The small molecule below binds the protein below.
Small molecule (SMILES): Nc1ncnc2c1ncn2[C@@H]1O[C@H](COP(=O)(O)OP(=O)(O)OC[C@H]2O[C@H](O)[C@H](O)[C@@H]2O)[C@@H](O)[C@H]1O

Binding-site contacts:
Ligand atom O1B contacts residue PHE200 of chain 1.A at 3.2 Å (h-bond).
Ligand atom O1B contacts residue GLY198 of chain 1.A at 2.9 Å (h-bond).
Ligand atom O3A contacts residue PHE65 of chain 1.A at 3.5 Å.
Ligand atom N6 contacts residue ASP85 of chain 1.A at 2.9 Å (salt-bridge).
Ligand atom O1B contacts residue GLY196 of chain 1.A at 3.1 Å.
Ligand atom C2 contacts residue ALA229 of chain 1.A at 3.5 Å (hydrophobic).
Ligand atom O2B contacts residue PHE65 of chain 1.A at 3.4 Å.
Ligand atom O1B contacts residue CYS197 of chain 1.A at 3.2 Å (h-bond).
Ligand atom O2D contacts residue GLU83 of chain 1.A at 2.8 Å (salt-bridge).
Ligand atom C2' contacts residue LEU231 of chain 1.A at 3.1 Å (hydrophobic).
Ligand atom C6 contacts residue GLN82 of chain 1.A at 3.6 Å.
Ligand atom O4' contacts residue PHE65 of chain 1.A at 3.5 Å.
Ligand atom O2A contacts residue GLN82 of chain 1.A at 2.8 Å (h-bond).
Ligand atom C5' contacts residue GLY198 of chain 1.A at 3.4 Å.
Ligand atom C1' contacts residue LEU231 of chain 1.A at 3.4 Å (hydrophobic).
Ligand atom O3D contacts residue SER67 of chain 1.A at 3.2 Å.
Ligand atom N7 contacts residue GLN82 of chain 1.A at 3.5 Å (h-bond).
Ligand atom O2A contacts residue ALA81 of chain 1.A at 3.1 Å.
Ligand atom C4' contacts residue ALA194 of chain 1.A at 3.6 Å (hydrophobic).
Ligand atom N3 contacts residue LEU231 of chain 1.A at 3.4 Å (h-bond).
Ligand atom C4D contacts residue PHE200 of chain 1.A at 3.5 Å (hydrophobic).
Ligand atom O1A contacts residue GLY198 of chain 1.A at 3.2 Å.
Ligand atom O5' contacts residue PHE65 of chain 1.A at 3.6 Å.
Ligand atom N1 contacts residue THR45 of chain 1.A at 3.5 Å.
Ligand atom N3 contacts residue ALA229 of chain 1.A at 3.6 Å (h-bond).
Ligand atom C5' contacts residue ALA194 of chain 1.A at 3.5 Å (hydrophobic).
Ligand atom N1 contacts residue THR46 of chain 1.A at 3.1 Å (h-bond).
Ligand atom O2B contacts residue GLY196 of chain 1.A at 2.8 Å (h-bond).
Ligand atom C5D contacts residue PHE65 of chain 1.A at 3.6 Å (hydrophobic).
Ligand atom C5 contacts residue GLN82 of chain 1.A at 3.5 Å.
Ligand atom O2D contacts residue GLY73 of chain 1.A at 3.0 Å.
Ligand atom C2D contacts residue PHE65 of chain 1.A at 3.5 Å (hydrophobic).
Ligand atom O1B contacts residue VAL199 of chain 1.A at 3.3 Å (h-bond).
Ligand atom C3D contacts residue SER67 of chain 1.A at 3.4 Å.
Ligand atom O1A contacts residue VAL199 of chain 1.A at 2.8 Å (h-bond).
Ligand atom O5D contacts residue PHE200 of chain 1.A at 3.5 Å.
Ligand atom C2D contacts residue GLU83 of chain 1.A at 3.3 Å.
Ligand atom C2 contacts residue THR46 of chain 1.A at 3.3 Å.
Ligand atom O4D contacts residue VAL199 of chain 1.A at 3.3 Å.
Ligand atom O2' contacts residue LEU231 of chain 1.A at 2.6 Å (h-bond).

Sequence of chain 1.A:
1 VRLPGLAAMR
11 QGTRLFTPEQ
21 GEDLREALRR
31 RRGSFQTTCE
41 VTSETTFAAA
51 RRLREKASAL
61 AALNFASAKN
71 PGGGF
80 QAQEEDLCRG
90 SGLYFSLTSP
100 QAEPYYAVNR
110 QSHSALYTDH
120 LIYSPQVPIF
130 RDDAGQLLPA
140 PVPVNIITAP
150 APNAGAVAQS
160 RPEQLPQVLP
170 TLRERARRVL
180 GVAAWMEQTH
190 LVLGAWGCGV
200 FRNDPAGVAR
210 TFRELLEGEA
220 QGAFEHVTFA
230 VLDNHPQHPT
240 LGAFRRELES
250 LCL